Binding-site contacts:
Ligand atom C6 contacts residue GLN108 of chain 2.A at 3.7 Å.
Ligand atom C4 contacts residue ASN80 of chain 2.A at 4.3 Å.
Ligand atom C7 contacts residue TYR78 of chain 2.A at 3.4 Å (hydrophobic).
Ligand atom C1 contacts residue CYS136 of chain 2.A at 3.7 Å (hydrophobic).
Ligand atom C2 contacts residue ALA135 of chain 2.A at 4.2 Å (hydrophobic).
Ligand atom O5 contacts residue ALA135 of chain 2.A at 4.4 Å.
Ligand atom C2 contacts residue TYR78 of chain 2.A at 3.5 Å (hydrophobic).
Ligand atom O7 contacts residue ALA135 of chain 2.A at 4.0 Å.
Ligand atom C3 contacts residue TYR78 of chain 2.A at 3.8 Å (hydrophobic).
Ligand atom C2 contacts residue CYS136 of chain 2.A at 3.5 Å (hydrophobic).
Ligand atom C3 contacts residue ASN80 of chain 2.A at 3.8 Å.
Ligand atom O3 contacts residue TYR78 of chain 2.A at 3.5 Å.
Ligand atom C2 contacts residue ASN80 of chain 2.A at 2.5 Å.
Ligand atom O7 contacts residue CYS136 of chain 2.A at 3.0 Å (h-bond).
Ligand atom O7 contacts residue ASN80 of chain 2.A at 4.4 Å.
Ligand atom O5 contacts residue ASN80 of chain 2.A at 2.4 Å (h-bond).
Ligand atom N2 contacts residue TYR78 of chain 2.A at 2.6 Å (h-bond).
Ligand atom N2 contacts residue ASN80 of chain 2.A at 2.9 Å (h-bond).
Ligand atom C7 contacts residue ASN80 of chain 2.A at 3.8 Å.
Ligand atom C8 contacts residue LYS39 of chain 2.A at 4.0 Å.
Ligand atom C5 contacts residue ASN80 of chain 2.A at 3.7 Å.
Ligand atom C8 contacts residue CYS38 of chain 2.A at 3.8 Å (hydrophobic).
Ligand atom N2 contacts residue CYS136 of chain 2.A at 3.4 Å (h-bond).
Ligand atom C8 contacts residue CYS136 of chain 2.A at 4.0 Å (hydrophobic).
Ligand atom C4 contacts residue ALA135 of chain 2.A at 4.1 Å (hydrophobic).
Ligand atom C1 contacts residue ASN80 of chain 2.A at 1.5 Å.
Ligand atom C1 contacts residue TYR78 of chain 2.A at 3.4 Å (hydrophobic).
Ligand atom C7 contacts residue CYS136 of chain 2.A at 3.2 Å (hydrophobic).
Ligand atom C8 contacts residue TYR78 of chain 2.A at 3.4 Å (hydrophobic).

The small molecule below binds the protein below.
Small molecule (SMILES): CC(=O)N[C@@H]1[C@@H](O)[C@H](O)[C@@H](CO)O[C@H]1O

Sequence of chain 2.A:
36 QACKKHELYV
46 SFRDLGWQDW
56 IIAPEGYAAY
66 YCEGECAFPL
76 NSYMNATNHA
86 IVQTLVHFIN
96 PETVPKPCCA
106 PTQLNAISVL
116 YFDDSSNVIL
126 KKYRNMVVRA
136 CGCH